This small molecule binds to this protein.
Small molecule (SMILES): CC(=O)N[C@@H]1[C@@H](O)[C@H](O)[C@@H](CO)O[C@H]1O

Sequence of chain 1.A:
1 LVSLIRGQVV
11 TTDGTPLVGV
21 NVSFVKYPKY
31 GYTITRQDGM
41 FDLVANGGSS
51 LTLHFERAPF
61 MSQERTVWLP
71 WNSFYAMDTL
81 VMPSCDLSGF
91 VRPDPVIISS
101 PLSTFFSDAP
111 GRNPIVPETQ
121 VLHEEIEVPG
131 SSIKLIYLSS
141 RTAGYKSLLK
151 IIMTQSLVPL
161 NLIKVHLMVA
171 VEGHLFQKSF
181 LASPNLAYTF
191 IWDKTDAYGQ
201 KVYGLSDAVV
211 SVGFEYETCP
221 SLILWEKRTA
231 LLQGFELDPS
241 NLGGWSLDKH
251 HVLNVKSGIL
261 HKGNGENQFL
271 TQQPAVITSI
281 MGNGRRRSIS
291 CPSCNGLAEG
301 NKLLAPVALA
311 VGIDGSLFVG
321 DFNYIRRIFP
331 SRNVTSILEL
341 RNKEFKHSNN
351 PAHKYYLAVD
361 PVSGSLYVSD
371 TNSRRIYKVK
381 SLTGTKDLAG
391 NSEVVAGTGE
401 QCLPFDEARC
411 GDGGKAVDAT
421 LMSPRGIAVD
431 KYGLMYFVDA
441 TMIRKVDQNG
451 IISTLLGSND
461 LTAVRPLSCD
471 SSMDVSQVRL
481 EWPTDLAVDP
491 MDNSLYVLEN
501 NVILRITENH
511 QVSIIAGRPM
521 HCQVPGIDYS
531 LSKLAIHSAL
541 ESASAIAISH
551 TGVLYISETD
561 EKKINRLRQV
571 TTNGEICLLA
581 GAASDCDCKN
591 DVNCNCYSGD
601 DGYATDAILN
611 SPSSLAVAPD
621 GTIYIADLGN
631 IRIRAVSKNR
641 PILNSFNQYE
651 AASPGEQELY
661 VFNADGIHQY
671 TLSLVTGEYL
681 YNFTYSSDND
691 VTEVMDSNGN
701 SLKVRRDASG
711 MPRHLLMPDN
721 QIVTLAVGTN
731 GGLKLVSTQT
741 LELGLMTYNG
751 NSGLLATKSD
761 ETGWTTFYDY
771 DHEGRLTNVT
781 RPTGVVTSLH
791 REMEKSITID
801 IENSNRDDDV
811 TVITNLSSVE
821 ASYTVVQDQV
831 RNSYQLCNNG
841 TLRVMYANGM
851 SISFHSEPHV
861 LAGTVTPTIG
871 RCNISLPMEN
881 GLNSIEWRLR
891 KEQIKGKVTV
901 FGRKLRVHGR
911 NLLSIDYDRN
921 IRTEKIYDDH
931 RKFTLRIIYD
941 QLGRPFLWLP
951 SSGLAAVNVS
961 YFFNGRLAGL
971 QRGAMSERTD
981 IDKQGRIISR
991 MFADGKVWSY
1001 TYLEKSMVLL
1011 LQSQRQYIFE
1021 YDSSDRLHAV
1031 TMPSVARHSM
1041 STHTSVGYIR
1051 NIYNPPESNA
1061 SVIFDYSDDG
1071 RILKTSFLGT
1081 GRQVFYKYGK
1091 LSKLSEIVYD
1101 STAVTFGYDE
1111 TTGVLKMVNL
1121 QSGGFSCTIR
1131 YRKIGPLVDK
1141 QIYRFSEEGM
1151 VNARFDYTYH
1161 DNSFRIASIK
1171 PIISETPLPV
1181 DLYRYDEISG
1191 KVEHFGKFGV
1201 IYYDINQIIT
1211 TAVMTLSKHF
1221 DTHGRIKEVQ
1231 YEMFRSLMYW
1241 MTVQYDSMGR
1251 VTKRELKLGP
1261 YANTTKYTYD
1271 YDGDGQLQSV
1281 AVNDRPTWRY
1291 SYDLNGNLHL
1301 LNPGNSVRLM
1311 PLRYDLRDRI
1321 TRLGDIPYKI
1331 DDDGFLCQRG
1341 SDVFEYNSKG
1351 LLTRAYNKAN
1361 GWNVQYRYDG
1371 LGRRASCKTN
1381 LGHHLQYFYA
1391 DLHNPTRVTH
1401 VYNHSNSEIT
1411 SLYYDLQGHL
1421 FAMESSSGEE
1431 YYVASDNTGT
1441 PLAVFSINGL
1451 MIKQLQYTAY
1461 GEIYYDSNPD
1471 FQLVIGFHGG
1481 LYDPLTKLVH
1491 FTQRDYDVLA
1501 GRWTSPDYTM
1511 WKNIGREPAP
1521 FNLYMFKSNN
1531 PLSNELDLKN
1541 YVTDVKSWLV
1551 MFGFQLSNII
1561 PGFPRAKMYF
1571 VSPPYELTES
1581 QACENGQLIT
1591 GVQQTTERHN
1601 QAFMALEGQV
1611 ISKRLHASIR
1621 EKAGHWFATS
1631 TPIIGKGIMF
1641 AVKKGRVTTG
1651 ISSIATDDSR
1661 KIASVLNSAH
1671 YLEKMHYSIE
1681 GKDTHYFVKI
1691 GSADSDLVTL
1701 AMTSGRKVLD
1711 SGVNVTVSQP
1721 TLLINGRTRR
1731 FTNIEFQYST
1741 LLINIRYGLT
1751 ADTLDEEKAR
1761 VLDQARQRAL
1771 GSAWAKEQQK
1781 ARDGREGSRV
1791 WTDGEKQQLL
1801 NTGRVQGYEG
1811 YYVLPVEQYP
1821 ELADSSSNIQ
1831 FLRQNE

Binding-site contacts:
Ligand atom O7 contacts residue ASN21 of chain 1.A at 3.1 Å (h-bond).
Ligand atom C5 contacts residue SER23 of chain 1.A at 3.8 Å.
Ligand atom C3 contacts residue TYR32 of chain 1.A at 4.3 Å (hydrophobic).
Ligand atom O6 contacts residue SER23 of chain 1.A at 4.5 Å.
Ligand atom C1 contacts residue SER23 of chain 1.A at 3.7 Å.
Ligand atom O6 contacts residue GLU56 of chain 1.A at 4.2 Å.
Ligand atom C7 contacts residue ASN21 of chain 1.A at 3.4 Å.
Ligand atom C5 contacts residue ASN21 of chain 1.A at 3.6 Å.
Ligand atom C6 contacts residue SER23 of chain 1.A at 3.9 Å.
Ligand atom O5 contacts residue GLU56 of chain 1.A at 3.5 Å (salt-bridge).
Ligand atom O5 contacts residue SER23 of chain 1.A at 3.2 Å (h-bond).
Ligand atom C7 contacts residue TYR32 of chain 1.A at 4.3 Å (hydrophobic).
Ligand atom C1 contacts residue GLU56 of chain 1.A at 3.9 Å.
Ligand atom O5 contacts residue ASN21 of chain 1.A at 2.3 Å (h-bond).
Ligand atom C1 contacts residue TYR32 of chain 1.A at 4.1 Å (hydrophobic).
Ligand atom C1 contacts residue ASN21 of chain 1.A at 1.4 Å.
Ligand atom N2 contacts residue TYR32 of chain 1.A at 3.5 Å.
Ligand atom C4 contacts residue ASN21 of chain 1.A at 4.2 Å.
Ligand atom C2 contacts residue ASN21 of chain 1.A at 2.5 Å.
Ligand atom C3 contacts residue ASN21 of chain 1.A at 3.8 Å.
Ligand atom N2 contacts residue ASN21 of chain 1.A at 2.9 Å (h-bond).
Ligand atom C2 contacts residue TYR32 of chain 1.A at 4.1 Å (hydrophobic).